This small molecule binds to this protein.
Small molecule (SMILES): CC(=O)N[C@H]1[C@H](O[C@H]2[C@H](O)[C@@H](NC(C)=O)CO[C@@H]2CO)O[C@H](CO)[C@@H](O)[C@@H]1O

Sequence of chain 1.C:
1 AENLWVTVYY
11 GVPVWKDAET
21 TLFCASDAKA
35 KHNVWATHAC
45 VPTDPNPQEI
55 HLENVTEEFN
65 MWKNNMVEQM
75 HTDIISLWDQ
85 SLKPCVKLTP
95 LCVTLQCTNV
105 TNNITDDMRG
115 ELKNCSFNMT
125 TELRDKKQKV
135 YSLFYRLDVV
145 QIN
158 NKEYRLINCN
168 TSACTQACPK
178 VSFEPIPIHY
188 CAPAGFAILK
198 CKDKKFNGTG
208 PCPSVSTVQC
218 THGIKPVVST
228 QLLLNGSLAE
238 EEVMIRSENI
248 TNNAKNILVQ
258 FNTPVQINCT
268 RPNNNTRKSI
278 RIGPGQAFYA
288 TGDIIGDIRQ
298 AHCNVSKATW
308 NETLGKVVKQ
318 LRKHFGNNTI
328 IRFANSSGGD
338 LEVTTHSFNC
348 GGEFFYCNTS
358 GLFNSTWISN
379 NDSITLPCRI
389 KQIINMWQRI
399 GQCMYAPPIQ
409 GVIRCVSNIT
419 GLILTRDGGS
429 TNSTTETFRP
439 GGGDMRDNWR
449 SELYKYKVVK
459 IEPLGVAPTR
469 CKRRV

Binding-site contacts:
Ligand atom O6 contacts residue LYS117 of chain 1.C at 3.3 Å (salt-bridge).
Ligand atom O5 contacts residue LYS117 of chain 1.C at 4.1 Å.
Ligand atom C1 contacts residue ASN103 of chain 1.C at 1.4 Å.
Ligand atom C7 contacts residue ASN103 of chain 1.C at 3.5 Å.
Ligand atom C6 contacts residue TYR161 of chain 1.C at 3.5 Å (hydrophobic).
Ligand atom C5 contacts residue ASN103 of chain 1.C at 3.6 Å.
Ligand atom C2 contacts residue ASN103 of chain 1.C at 2.4 Å.
Ligand atom O6 contacts residue ASN103 of chain 1.C at 4.2 Å.
Ligand atom O5 contacts residue ASN103 of chain 1.C at 2.4 Å (h-bond).
Ligand atom C6 contacts residue LYS117 of chain 1.C at 3.9 Å.
Ligand atom C6 contacts residue ASN103 of chain 1.C at 4.2 Å.
Ligand atom C4 contacts residue ASN103 of chain 1.C at 4.2 Å.
Ligand atom O6 contacts residue TYR161 of chain 1.C at 4.2 Å.
Ligand atom C3 contacts residue ASN103 of chain 1.C at 3.6 Å.
Ligand atom O3 contacts residue GLY114 of chain 1.C at 3.9 Å.
Ligand atom N2 contacts residue ASN103 of chain 1.C at 3.4 Å (h-bond).
Ligand atom O7 contacts residue ASN103 of chain 1.C at 2.9 Å (h-bond).
Ligand atom O3 contacts residue ASN103 of chain 1.C at 3.7 Å.